Sequence of chain 60.E:
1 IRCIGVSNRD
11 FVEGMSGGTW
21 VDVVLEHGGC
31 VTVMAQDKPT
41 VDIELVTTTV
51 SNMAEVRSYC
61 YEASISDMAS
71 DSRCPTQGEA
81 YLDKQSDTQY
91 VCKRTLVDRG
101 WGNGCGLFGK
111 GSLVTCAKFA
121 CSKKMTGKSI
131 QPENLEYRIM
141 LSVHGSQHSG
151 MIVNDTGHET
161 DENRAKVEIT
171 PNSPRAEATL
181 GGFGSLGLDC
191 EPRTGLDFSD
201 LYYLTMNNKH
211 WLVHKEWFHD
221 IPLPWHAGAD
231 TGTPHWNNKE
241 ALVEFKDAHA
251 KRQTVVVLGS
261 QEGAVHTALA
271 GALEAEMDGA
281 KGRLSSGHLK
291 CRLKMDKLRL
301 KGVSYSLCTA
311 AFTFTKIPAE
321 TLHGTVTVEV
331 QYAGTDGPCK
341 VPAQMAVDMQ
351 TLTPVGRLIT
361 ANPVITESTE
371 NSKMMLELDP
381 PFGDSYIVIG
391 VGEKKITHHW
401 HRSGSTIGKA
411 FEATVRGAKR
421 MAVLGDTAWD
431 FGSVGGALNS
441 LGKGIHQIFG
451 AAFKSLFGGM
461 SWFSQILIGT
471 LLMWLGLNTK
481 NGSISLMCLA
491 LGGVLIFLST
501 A

Binding-site contacts:
Ligand atom C7 contacts residue THR156 of chain 60.E at 3.6 Å.
Ligand atom O5 contacts residue MET151 of chain 60.E at 4.2 Å.
Ligand atom N2 contacts residue THR156 of chain 60.E at 3.2 Å.
Ligand atom O7 contacts residue ASN154 of chain 60.E at 3.2 Å (h-bond).
Ligand atom C1 contacts residue THR156 of chain 60.E at 3.6 Å.
Ligand atom O6 contacts residue MET151 of chain 60.E at 3.5 Å.
Ligand atom C2 contacts residue ASN154 of chain 60.E at 4.1 Å.
Ligand atom C2 contacts residue THR156 of chain 60.E at 3.9 Å.
Ligand atom C7 contacts residue ASN154 of chain 60.E at 3.7 Å.
Ligand atom O5 contacts residue ASN154 of chain 60.E at 3.8 Å.
Ligand atom C8 contacts residue THR156 of chain 60.E at 3.7 Å.
Ligand atom C1 contacts residue ASN154 of chain 60.E at 3.1 Å.
Ligand atom O7 contacts residue THR156 of chain 60.E at 4.5 Å.
Ligand atom C8 contacts residue ASN154 of chain 60.E at 4.5 Å.
Ligand atom N2 contacts residue ASN154 of chain 60.E at 4.0 Å.
Ligand atom C3 contacts residue THR156 of chain 60.E at 4.4 Å.

This small molecule binds to this protein.
Small molecule (SMILES): CC(=O)N[C@H]1[C@H](O[C@H]2[C@H](O)[C@@H](NC(C)=O)CO[C@@H]2CO)O[C@H](CO)[C@@H](O)[C@@H]1O